Sequence of chain 11.A:
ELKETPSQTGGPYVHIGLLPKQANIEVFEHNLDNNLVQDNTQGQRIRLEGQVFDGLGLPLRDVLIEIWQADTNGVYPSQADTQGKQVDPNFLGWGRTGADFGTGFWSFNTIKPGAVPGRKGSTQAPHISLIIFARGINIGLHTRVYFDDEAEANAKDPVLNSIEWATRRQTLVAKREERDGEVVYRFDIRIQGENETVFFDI

Binding-site contacts:
Ligand atom O10 contacts residue PRO19 of chain 11.A at 3.1 Å.
Ligand atom C1 contacts residue HIS161 of chain 11.B at 4.0 Å.
Ligand atom O7 contacts residue FE1 of chain 11.C at 2.1 Å.
Ligand atom N9 contacts residue PRO19 of chain 11.A at 3.4 Å.
Ligand atom C2 contacts residue TYR148 of chain 11.B at 4.2 Å (hydrophobic).
Ligand atom O8 contacts residue FE1 of chain 11.C at 2.0 Å.
Ligand atom O8 contacts residue HIS163 of chain 11.B at 3.2 Å (h-bond).
Ligand atom C6 contacts residue TYR148 of chain 11.B at 4.1 Å (hydrophobic).
Ligand atom C3 contacts residue TYR20 of chain 11.A at 3.6 Å (hydrophobic).
Ligand atom N9 contacts residue TYR148 of chain 11.B at 3.6 Å.
Ligand atom C2 contacts residue TYR20 of chain 11.A at 4.2 Å (hydrophobic).
Ligand atom O8 contacts residue HIS161 of chain 11.B at 4.2 Å.
Ligand atom C6 contacts residue TRP150 of chain 11.B at 4.3 Å (hydrophobic).
Ligand atom O10 contacts residue TYR148 of chain 11.B at 3.4 Å.
Ligand atom O8 contacts residue TYR109 of chain 11.B at 2.8 Å (h-bond).
Ligand atom C2 contacts residue FE1 of chain 11.C at 2.8 Å.
Ligand atom O8 contacts residue TYR20 of chain 11.A at 3.7 Å.
Ligand atom C5 contacts residue TYR148 of chain 11.B at 3.9 Å (hydrophobic).
Ligand atom O7 contacts residue HIS163 of chain 11.B at 3.6 Å.
Ligand atom N9 contacts residue TRP150 of chain 11.B at 4.0 Å.
Ligand atom C4 contacts residue PRO19 of chain 11.A at 3.8 Å (hydrophobic).
Ligand atom C5 contacts residue TRP150 of chain 11.B at 3.6 Å (hydrophobic).
Ligand atom C6 contacts residue FE1 of chain 11.C at 4.1 Å.
Ligand atom C3 contacts residue TYR148 of chain 11.B at 3.8 Å (hydrophobic).
Ligand atom C1 contacts residue FE1 of chain 11.C at 2.8 Å.
Ligand atom O7 contacts residue HIS161 of chain 11.B at 2.8 Å (h-bond).
Ligand atom C6 contacts residue SER158 of chain 11.B at 4.0 Å.
Ligand atom C1 contacts residue TYR148 of chain 11.B at 4.2 Å (hydrophobic).
Ligand atom C1 contacts residue TYR109 of chain 11.B at 4.1 Å (hydrophobic).
Ligand atom C2 contacts residue TYR109 of chain 11.B at 3.8 Å (hydrophobic).
Ligand atom O7 contacts residue TYR109 of chain 11.B at 3.6 Å.
Ligand atom O11 contacts residue PRO19 of chain 11.A at 3.9 Å.
Ligand atom O11 contacts residue TRP150 of chain 11.B at 3.5 Å.
Ligand atom O10 contacts residue TYR20 of chain 11.A at 3.1 Å (h-bond).
Ligand atom N9 contacts residue TYR20 of chain 11.A at 4.3 Å.
Ligand atom C2 contacts residue HIS163 of chain 11.B at 4.2 Å.
Ligand atom C6 contacts residue ILE192 of chain 11.B at 4.2 Å (hydrophobic).
Ligand atom C3 contacts residue FE1 of chain 11.C at 4.1 Å.
Ligand atom C4 contacts residue TYR148 of chain 11.B at 3.6 Å (hydrophobic).
Ligand atom C3 contacts residue PRO19 of chain 11.A at 3.6 Å (hydrophobic).

Sequence of chain 11.B:
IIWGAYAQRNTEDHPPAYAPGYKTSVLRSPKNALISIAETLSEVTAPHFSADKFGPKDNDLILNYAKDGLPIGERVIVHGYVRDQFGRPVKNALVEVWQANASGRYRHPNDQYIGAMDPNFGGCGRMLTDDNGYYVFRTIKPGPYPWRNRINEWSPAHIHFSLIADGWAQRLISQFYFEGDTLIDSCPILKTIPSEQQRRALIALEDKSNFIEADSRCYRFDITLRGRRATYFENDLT

This protein binds this small molecule.
Small molecule (SMILES): O=[N+]([O-])c1ccc(O)c(O)c1